Sequence of chain 1.A:
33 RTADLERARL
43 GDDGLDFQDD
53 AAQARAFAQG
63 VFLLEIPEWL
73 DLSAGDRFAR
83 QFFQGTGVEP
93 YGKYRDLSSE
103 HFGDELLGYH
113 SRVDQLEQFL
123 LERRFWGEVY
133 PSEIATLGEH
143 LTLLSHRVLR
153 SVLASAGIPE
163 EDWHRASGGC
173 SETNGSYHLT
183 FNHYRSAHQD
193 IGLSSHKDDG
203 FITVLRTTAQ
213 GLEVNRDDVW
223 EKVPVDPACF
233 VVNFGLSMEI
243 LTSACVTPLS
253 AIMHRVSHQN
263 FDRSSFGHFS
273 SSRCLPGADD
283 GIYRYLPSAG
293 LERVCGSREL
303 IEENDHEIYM

Binding-site contacts:
Ligand atom O4 contacts residue TYR186 of chain 1.A at 2.6 Å (h-bond).
Ligand atom C1 contacts residue LEU195 of chain 1.A at 3.8 Å (hydrophobic).
Ligand atom C1 contacts residue PHE271 of chain 1.A at 3.8 Å (hydrophobic).
Ligand atom O1 contacts residue ASP200 of chain 1.A at 3.3 Å (salt-bridge).
Ligand atom C3 contacts residue LEU195 of chain 1.A at 4.0 Å (hydrophobic).
Ligand atom O2 contacts residue GLN120 of chain 1.A at 3.7 Å.
Ligand atom O5 contacts residue LEU195 of chain 1.A at 3.8 Å.
Ligand atom O2 contacts residue PHE271 of chain 1.A at 3.7 Å.
Ligand atom C4 contacts residue LEU207 of chain 1.A at 3.9 Å (hydrophobic).
Ligand atom O3 contacts residue SER267 of chain 1.A at 4.0 Å.
Ligand atom O1 contacts residue 7QX1 of chain 1.E at 3.2 Å (h-bond).
Ligand atom O4 contacts residue ARG265 of chain 1.A at 2.9 Å (salt-bridge).
Ligand atom O3 contacts residue LEU207 of chain 1.A at 3.5 Å.
Ligand atom C5 contacts residue SER267 of chain 1.A at 3.5 Å.
Ligand atom O4 contacts residue ASN184 of chain 1.A at 3.8 Å.
Ligand atom C5 contacts residue VAL258 of chain 1.A at 3.7 Å (hydrophobic).
Ligand atom O3 contacts residue LEU214 of chain 1.A at 3.9 Å.
Ligand atom C1 contacts residue FE21 of chain 1.C at 3.0 Å.
Ligand atom C2 contacts residue LEU195 of chain 1.A at 3.6 Å (hydrophobic).
Ligand atom C3 contacts residue ASN184 of chain 1.A at 3.4 Å.
Ligand atom C1 contacts residue 7QX1 of chain 1.E at 3.4 Å.
Ligand atom O3 contacts residue ARG265 of chain 1.A at 2.8 Å (salt-bridge).
Ligand atom O1 contacts residue FE21 of chain 1.C at 2.2 Å.
Ligand atom O4 contacts residue SER267 of chain 1.A at 2.7 Å (h-bond).
Ligand atom C1 contacts residue HIS198 of chain 1.A at 4.0 Å.
Ligand atom O5 contacts residue FE21 of chain 1.C at 2.4 Å.
Ligand atom O1 contacts residue PHE271 of chain 1.A at 3.6 Å.
Ligand atom O2 contacts residue 7QX1 of chain 1.E at 2.8 Å (h-bond).
Ligand atom C4 contacts residue VAL258 of chain 1.A at 3.8 Å (hydrophobic).
Ligand atom O1 contacts residue HIS198 of chain 1.A at 3.2 Å (h-bond).
Ligand atom C5 contacts residue ARG265 of chain 1.A at 3.4 Å.
Ligand atom C5 contacts residue LEU207 of chain 1.A at 4.0 Å (hydrophobic).
Ligand atom C5 contacts residue TYR186 of chain 1.A at 3.4 Å (hydrophobic).
Ligand atom C3 contacts residue TYR186 of chain 1.A at 3.5 Å (hydrophobic).
Ligand atom O5 contacts residue HIS198 of chain 1.A at 3.5 Å (h-bond).
Ligand atom O4 contacts residue VAL258 of chain 1.A at 3.9 Å.
Ligand atom O5 contacts residue HIS256 of chain 1.A at 3.4 Å.
Ligand atom O2 contacts residue ASN184 of chain 1.A at 3.5 Å (h-bond).
Ligand atom C2 contacts residue FE21 of chain 1.C at 3.0 Å.
Ligand atom C4 contacts residue TYR186 of chain 1.A at 3.7 Å (hydrophobic).

This protein binds this small molecule.
Small molecule (SMILES): O=C(O)CCC(=O)C(=O)O